Binding-site contacts:
Ligand atom CAQ contacts residue TYR137 of chain 1.A at 3.7 Å (hydrophobic).
Ligand atom C3 contacts residue ASP140 of chain 1.A at 3.1 Å.
Ligand atom C6 contacts residue PHE1 of chain 1.A at 3.7 Å (hydrophobic).
Ligand atom O2 contacts residue PHE1 of chain 1.A at 2.8 Å (h-bond).
Ligand atom CAN contacts residue TYR48 of chain 1.A at 3.8 Å (hydrophobic).
Ligand atom C5 contacts residue ASP54 of chain 1.A at 4.0 Å.
Ligand atom C2 contacts residue PHE1 of chain 1.A at 3.7 Å (hydrophobic).
Ligand atom O6 contacts residue ASP54 of chain 1.A at 2.5 Å (salt-bridge).
Ligand atom C1 contacts residue ILE13 of chain 1.A at 4.1 Å (hydrophobic).
Ligand atom O3 contacts residue ASN135 of chain 1.A at 3.1 Å (h-bond).
Ligand atom CAR contacts residue TYR48 of chain 1.A at 3.7 Å (hydrophobic).
Ligand atom C2 contacts residue ILE13 of chain 1.A at 3.8 Å (hydrophobic).
Ligand atom C3 contacts residue ASN135 of chain 1.A at 3.6 Å.
Ligand atom C6 contacts residue ASP47 of chain 1.A at 3.7 Å.
Ligand atom O3 contacts residue GLN133 of chain 1.A at 3.1 Å (h-bond).
Ligand atom O5 contacts residue PHE1 of chain 1.A at 2.9 Å (h-bond).
Ligand atom C6 contacts residue ASN46 of chain 1.A at 3.3 Å.
Ligand atom CAO contacts residue TYR48 of chain 1.A at 3.8 Å (hydrophobic).
Ligand atom CAQ contacts residue TYR48 of chain 1.A at 3.8 Å (hydrophobic).
Ligand atom O3 contacts residue ASP140 of chain 1.A at 2.5 Å (salt-bridge).
Ligand atom O6 contacts residue TYR48 of chain 1.A at 4.1 Å.
Ligand atom C5 contacts residue PHE1 of chain 1.A at 3.6 Å (hydrophobic).
Ligand atom O6 contacts residue ASP47 of chain 1.A at 2.9 Å (salt-bridge).
Ligand atom C6 contacts residue ASP54 of chain 1.A at 3.3 Å.
Ligand atom CAP contacts residue TYR48 of chain 1.A at 3.4 Å (hydrophobic).
Ligand atom O5 contacts residue ASP47 of chain 1.A at 3.9 Å.
Ligand atom C5 contacts residue ILE52 of chain 1.A at 4.1 Å (hydrophobic).
Ligand atom C6 contacts residue TYR48 of chain 1.A at 3.9 Å (hydrophobic).
Ligand atom C4 contacts residue ASN135 of chain 1.A at 3.9 Å.
Ligand atom O6 contacts residue PHE1 of chain 1.A at 2.7 Å (h-bond).
Ligand atom O6 contacts residue ASN46 of chain 1.A at 3.2 Å (h-bond).
Ligand atom C6 contacts residue ILE52 of chain 1.A at 4.1 Å (hydrophobic).
Ligand atom O3 contacts residue PHE142 of chain 1.A at 3.8 Å.
Ligand atom C4 contacts residue ASP54 of chain 1.A at 3.3 Å.
Ligand atom O2 contacts residue ILE13 of chain 1.A at 3.6 Å.
Ligand atom C1 contacts residue PHE1 of chain 1.A at 3.7 Å (hydrophobic).
Ligand atom C2 contacts residue ASP140 of chain 1.A at 3.8 Å.
Ligand atom C4 contacts residue GLN133 of chain 1.A at 3.7 Å.
Ligand atom C3 contacts residue GLN133 of chain 1.A at 4.0 Å.
Ligand atom C4 contacts residue PHE1 of chain 1.A at 3.7 Å (hydrophobic).

Sequence of chain 1.A:
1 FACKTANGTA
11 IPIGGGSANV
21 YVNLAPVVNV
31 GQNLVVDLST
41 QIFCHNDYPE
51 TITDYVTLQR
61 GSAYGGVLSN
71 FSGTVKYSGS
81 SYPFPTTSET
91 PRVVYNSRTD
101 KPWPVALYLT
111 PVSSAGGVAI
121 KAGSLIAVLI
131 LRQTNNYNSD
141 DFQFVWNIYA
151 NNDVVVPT

A small-molecule ligand and the protein it binds are described below.
Small molecule (SMILES): CCCCCCCO[C@H]1O[C@H](CO)C[C@H](O)[C@@H]1O